Sequence of chain 1.A:
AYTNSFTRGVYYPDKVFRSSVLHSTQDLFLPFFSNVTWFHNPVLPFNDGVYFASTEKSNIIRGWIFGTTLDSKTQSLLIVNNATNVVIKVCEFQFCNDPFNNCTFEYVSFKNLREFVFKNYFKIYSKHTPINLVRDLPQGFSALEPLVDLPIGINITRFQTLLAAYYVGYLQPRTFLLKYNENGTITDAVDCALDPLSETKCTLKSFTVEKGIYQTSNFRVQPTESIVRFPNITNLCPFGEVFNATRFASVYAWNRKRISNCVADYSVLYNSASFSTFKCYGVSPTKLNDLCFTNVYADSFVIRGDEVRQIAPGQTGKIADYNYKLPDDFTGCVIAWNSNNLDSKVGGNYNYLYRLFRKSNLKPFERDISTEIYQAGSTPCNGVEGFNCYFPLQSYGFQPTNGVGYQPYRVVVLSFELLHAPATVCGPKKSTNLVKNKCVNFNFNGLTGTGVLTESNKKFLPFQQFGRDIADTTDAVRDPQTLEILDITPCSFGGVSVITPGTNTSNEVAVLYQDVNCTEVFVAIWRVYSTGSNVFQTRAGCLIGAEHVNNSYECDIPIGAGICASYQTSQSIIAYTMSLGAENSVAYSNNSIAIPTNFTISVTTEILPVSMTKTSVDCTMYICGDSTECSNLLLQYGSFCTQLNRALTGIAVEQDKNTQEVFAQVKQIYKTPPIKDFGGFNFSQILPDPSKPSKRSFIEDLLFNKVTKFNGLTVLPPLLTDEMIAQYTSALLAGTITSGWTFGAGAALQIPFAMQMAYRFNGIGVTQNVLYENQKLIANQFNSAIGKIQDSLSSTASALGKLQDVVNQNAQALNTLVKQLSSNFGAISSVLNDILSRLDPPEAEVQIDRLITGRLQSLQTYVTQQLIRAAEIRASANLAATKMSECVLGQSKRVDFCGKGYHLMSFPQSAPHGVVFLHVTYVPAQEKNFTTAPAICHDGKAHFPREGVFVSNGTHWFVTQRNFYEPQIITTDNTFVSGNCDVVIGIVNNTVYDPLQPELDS

A protein and the small-molecule ligand that binds it are described below.
Small molecule (SMILES): CC(=O)N[C@H]1[C@H](O[C@H]2[C@H](O)[C@@H](NC(C)=O)CO[C@@H]2CO)O[C@H](CO)[C@@H](O)[C@@H]1O

Binding-site contacts:
Ligand atom O7 contacts residue ASN717 of chain 1.A at 4.3 Å.
Ligand atom C1 contacts residue ASN717 of chain 1.A at 1.4 Å.
Ligand atom O7 contacts residue LEU922 of chain 1.A at 4.0 Å.
Ligand atom C7 contacts residue ASN717 of chain 1.A at 3.8 Å.
Ligand atom C5 contacts residue ASN717 of chain 1.A at 3.7 Å.
Ligand atom C3 contacts residue ASN717 of chain 1.A at 3.8 Å.
Ligand atom O6 contacts residue GLN926 of chain 1.A at 3.8 Å.
Ligand atom C4 contacts residue ASN717 of chain 1.A at 4.2 Å.
Ligand atom C3 contacts residue LEU922 of chain 1.A at 4.3 Å (hydrophobic).
Ligand atom O5 contacts residue ASN717 of chain 1.A at 2.4 Å (h-bond).
Ligand atom C5 contacts residue GLN926 of chain 1.A at 3.9 Å.
Ligand atom C6 contacts residue GLN926 of chain 1.A at 3.8 Å.
Ligand atom N2 contacts residue ASN717 of chain 1.A at 2.9 Å (h-bond).
Ligand atom C2 contacts residue ASN717 of chain 1.A at 2.4 Å.